Binding-site contacts:
Ligand atom C5 contacts residue GLN804 of chain 1.C at 4.1 Å.
Ligand atom C1 contacts residue GLN804 of chain 1.C at 4.3 Å.
Ligand atom O6 contacts residue GLN804 of chain 1.C at 3.3 Å (h-bond).
Ligand atom C5 contacts residue SER803 of chain 1.C at 3.9 Å.
Ligand atom C7 contacts residue ASN801 of chain 1.C at 3.6 Å.
Ligand atom O5 contacts residue GLN804 of chain 1.C at 3.8 Å.
Ligand atom C5 contacts residue ASN801 of chain 1.C at 3.7 Å.
Ligand atom C4 contacts residue ASN801 of chain 1.C at 4.2 Å.
Ligand atom N2 contacts residue ASN801 of chain 1.C at 2.9 Å (h-bond).
Ligand atom C6 contacts residue GLN804 of chain 1.C at 4.1 Å.
Ligand atom C3 contacts residue ASN801 of chain 1.C at 3.8 Å.
Ligand atom O7 contacts residue ASN801 of chain 1.C at 4.4 Å.
Ligand atom C1 contacts residue SER803 of chain 1.C at 3.4 Å.
Ligand atom C8 contacts residue ASN801 of chain 1.C at 3.6 Å.
Ligand atom C8 contacts residue SER803 of chain 1.C at 3.5 Å.
Ligand atom C2 contacts residue ASN801 of chain 1.C at 2.5 Å.
Ligand atom O5 contacts residue SER803 of chain 1.C at 3.8 Å.
Ligand atom O7 contacts residue LYS795 of chain 1.C at 4.2 Å.
Ligand atom O5 contacts residue ASN801 of chain 1.C at 2.4 Å (h-bond).
Ligand atom C1 contacts residue ASN801 of chain 1.C at 1.4 Å.

Sequence of chain 1.C:
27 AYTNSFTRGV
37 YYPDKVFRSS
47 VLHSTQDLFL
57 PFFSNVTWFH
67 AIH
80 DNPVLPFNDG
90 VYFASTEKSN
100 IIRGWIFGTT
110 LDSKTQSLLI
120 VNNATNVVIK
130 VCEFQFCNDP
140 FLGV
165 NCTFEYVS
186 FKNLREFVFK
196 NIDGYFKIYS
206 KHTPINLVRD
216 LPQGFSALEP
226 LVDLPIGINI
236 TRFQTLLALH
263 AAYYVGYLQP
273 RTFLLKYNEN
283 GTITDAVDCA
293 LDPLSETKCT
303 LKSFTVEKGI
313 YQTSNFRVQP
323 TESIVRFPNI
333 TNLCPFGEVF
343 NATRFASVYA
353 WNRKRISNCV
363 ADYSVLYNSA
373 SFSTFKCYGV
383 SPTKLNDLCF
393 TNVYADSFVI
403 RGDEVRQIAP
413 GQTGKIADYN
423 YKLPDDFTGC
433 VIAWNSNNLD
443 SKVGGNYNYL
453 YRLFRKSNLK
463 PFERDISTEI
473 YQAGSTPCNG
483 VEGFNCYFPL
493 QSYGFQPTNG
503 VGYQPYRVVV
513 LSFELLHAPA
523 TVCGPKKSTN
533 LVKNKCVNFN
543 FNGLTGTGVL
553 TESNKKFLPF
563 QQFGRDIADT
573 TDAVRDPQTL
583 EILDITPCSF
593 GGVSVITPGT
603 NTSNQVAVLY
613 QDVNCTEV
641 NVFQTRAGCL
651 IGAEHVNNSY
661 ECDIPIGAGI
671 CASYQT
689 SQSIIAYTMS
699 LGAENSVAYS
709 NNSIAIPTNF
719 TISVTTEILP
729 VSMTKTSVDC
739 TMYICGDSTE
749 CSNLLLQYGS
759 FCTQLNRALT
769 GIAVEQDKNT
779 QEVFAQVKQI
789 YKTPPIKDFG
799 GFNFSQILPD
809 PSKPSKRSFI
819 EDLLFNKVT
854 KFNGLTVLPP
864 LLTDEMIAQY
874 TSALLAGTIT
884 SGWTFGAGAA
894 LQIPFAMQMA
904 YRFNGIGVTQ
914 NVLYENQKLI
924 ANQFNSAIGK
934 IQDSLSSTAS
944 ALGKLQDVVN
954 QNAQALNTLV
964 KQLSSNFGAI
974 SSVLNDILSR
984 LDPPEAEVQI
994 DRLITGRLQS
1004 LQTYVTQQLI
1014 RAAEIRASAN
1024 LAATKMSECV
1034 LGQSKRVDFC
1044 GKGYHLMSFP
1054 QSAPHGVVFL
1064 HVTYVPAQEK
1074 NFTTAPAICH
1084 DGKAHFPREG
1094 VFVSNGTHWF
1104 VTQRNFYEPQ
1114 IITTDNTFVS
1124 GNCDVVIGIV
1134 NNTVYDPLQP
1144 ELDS

This protein binds this small molecule.
Small molecule (SMILES): CC(=O)N[C@@H]1[C@@H](O)[C@H](O)[C@@H](CO)O[C@H]1O